A small-molecule ligand and the protein it binds are described below.
Small molecule (SMILES): CC(=O)N[C@@H]1[C@@H](O)[C@H](O)[C@@H](CO)O[C@H]1O

Binding-site contacts:
Ligand atom C1 contacts residue ASN282 of chain 1.A at 1.4 Å.
Ligand atom O7 contacts residue ASN282 of chain 1.A at 4.3 Å.
Ligand atom C4 contacts residue ASN282 of chain 1.A at 4.3 Å.
Ligand atom C7 contacts residue ASN280 of chain 1.A at 4.0 Å.
Ligand atom C7 contacts residue ASN282 of chain 1.A at 3.8 Å.
Ligand atom N2 contacts residue ASN280 of chain 1.A at 4.3 Å.
Ligand atom N2 contacts residue ASN282 of chain 1.A at 2.9 Å (h-bond).
Ligand atom C8 contacts residue ASN280 of chain 1.A at 3.5 Å.
Ligand atom O5 contacts residue ASN282 of chain 1.A at 2.4 Å (h-bond).
Ligand atom C5 contacts residue ASN282 of chain 1.A at 3.7 Å.
Ligand atom C2 contacts residue ASN282 of chain 1.A at 2.5 Å.
Ligand atom C3 contacts residue ASN282 of chain 1.A at 3.8 Å.

Sequence of chain 1.A:
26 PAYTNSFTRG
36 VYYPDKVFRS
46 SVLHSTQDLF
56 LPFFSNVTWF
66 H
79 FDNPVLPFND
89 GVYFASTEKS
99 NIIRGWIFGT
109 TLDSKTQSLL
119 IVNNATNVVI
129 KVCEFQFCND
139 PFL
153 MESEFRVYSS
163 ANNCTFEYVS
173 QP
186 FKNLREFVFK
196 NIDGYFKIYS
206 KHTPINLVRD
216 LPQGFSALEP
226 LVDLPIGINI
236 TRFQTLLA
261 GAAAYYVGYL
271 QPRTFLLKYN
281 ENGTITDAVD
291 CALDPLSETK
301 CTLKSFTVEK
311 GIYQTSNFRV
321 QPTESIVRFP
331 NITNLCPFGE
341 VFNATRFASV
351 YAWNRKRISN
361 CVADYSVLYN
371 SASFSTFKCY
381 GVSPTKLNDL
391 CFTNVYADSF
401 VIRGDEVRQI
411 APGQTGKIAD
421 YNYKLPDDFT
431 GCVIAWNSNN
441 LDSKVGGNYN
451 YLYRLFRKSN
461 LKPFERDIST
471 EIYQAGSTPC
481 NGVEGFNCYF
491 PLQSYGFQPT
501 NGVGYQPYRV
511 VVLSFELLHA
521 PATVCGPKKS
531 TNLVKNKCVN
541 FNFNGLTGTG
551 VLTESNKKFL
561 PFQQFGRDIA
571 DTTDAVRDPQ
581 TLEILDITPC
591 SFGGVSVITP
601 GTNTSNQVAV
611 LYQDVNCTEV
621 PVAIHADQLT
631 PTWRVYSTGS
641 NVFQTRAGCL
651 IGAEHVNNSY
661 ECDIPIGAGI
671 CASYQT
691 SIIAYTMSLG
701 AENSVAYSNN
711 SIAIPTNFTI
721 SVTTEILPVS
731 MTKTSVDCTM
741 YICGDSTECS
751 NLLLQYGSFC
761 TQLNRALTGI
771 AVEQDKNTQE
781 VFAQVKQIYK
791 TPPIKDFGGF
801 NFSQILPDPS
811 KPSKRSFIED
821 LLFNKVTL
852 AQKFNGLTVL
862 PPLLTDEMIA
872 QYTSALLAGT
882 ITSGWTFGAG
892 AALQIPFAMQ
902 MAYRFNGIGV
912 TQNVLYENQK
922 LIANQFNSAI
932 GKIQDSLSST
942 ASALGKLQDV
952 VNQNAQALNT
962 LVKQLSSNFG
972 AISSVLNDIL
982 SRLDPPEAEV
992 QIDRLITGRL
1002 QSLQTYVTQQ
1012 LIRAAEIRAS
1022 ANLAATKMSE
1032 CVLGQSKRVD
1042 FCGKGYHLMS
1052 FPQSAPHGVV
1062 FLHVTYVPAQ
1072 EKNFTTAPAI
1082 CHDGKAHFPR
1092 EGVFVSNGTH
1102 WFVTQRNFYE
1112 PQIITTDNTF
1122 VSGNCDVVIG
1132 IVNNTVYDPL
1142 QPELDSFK